Binding-site contacts:
Ligand atom O7 contacts residue SER77 of chain 1.A at 4.1 Å.
Ligand atom C8 contacts residue SER77 of chain 1.A at 4.3 Å.
Ligand atom O7 contacts residue ARG76 of chain 1.A at 4.1 Å.
Ligand atom C2 contacts residue ASN78 of chain 1.A at 2.6 Å.
Ligand atom C3 contacts residue ASN78 of chain 1.A at 3.9 Å.
Ligand atom C4 contacts residue ASN78 of chain 1.A at 4.3 Å.
Ligand atom O5 contacts residue ASN78 of chain 1.A at 2.4 Å (h-bond).
Ligand atom C7 contacts residue SER77 of chain 1.A at 4.2 Å.
Ligand atom C1 contacts residue ASN78 of chain 1.A at 1.5 Å.
Ligand atom C7 contacts residue ARG76 of chain 1.A at 4.2 Å.
Ligand atom N2 contacts residue ASN78 of chain 1.A at 2.9 Å (h-bond).
Ligand atom N2 contacts residue ARG76 of chain 1.A at 3.7 Å.
Ligand atom O7 contacts residue ASN78 of chain 1.A at 4.4 Å.
Ligand atom C7 contacts residue ASN78 of chain 1.A at 3.4 Å.
Ligand atom C5 contacts residue ASN78 of chain 1.A at 3.6 Å.
Ligand atom C8 contacts residue ASN78 of chain 1.A at 3.4 Å.

Sequence of chain 1.A:
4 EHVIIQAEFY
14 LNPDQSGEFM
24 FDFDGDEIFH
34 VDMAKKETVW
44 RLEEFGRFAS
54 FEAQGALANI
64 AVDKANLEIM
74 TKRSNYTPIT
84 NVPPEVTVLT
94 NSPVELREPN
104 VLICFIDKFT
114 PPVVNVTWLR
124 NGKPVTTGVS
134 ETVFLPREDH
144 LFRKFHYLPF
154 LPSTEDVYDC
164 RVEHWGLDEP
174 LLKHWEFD

The protein below binds the small molecule below.
Small molecule (SMILES): CC(=O)N[C@@H]1[C@@H](O)[C@H](O)[C@@H](CO)O[C@H]1O